Sequence of chain 2.B:
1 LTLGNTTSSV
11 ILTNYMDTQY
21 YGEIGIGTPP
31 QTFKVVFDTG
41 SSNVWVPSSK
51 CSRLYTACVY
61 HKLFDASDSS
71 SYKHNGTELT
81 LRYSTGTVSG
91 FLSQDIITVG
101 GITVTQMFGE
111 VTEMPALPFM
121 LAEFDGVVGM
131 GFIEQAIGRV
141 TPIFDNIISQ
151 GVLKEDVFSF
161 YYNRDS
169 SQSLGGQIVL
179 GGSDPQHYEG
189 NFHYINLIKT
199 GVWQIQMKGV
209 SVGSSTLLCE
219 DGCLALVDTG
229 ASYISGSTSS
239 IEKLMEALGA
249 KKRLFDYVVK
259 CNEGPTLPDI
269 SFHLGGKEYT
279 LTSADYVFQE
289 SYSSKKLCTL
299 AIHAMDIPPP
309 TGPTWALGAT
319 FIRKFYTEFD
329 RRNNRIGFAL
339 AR

Binding-site contacts:
Ligand atom C26 contacts residue GLY228 of chain 2.B at 3.6 Å.
Ligand atom C16 contacts residue THR85 of chain 2.B at 3.6 Å.
Ligand atom C26 contacts residue THR227 of chain 2.B at 3.3 Å.
Ligand atom O8 contacts residue SER84 of chain 2.B at 3.5 Å (h-bond).
Ligand atom N7 contacts residue ASP226 of chain 2.B at 2.8 Å (salt-bridge).
Ligand atom C11 contacts residue TYR83 of chain 2.B at 3.6 Å (hydrophobic).
Ligand atom C23 contacts residue SER230 of chain 2.B at 3.4 Å.
Ligand atom C15 contacts residue GLY228 of chain 2.B at 3.1 Å.
Ligand atom C9 contacts residue ASP226 of chain 2.B at 3.4 Å.
Ligand atom C17 contacts residue THR85 of chain 2.B at 3.5 Å.
Ligand atom C26 contacts residue THR18 of chain 2.B at 3.7 Å.
Ligand atom C2 contacts residue ASP38 of chain 2.B at 3.7 Å.
Ligand atom C3 contacts residue TYR83 of chain 2.B at 3.4 Å (hydrophobic).
Ligand atom C24 contacts residue GLY228 of chain 2.B at 3.2 Å.
Ligand atom N7 contacts residue GLY228 of chain 2.B at 3.6 Å.
Ligand atom N1 contacts residue ASP38 of chain 2.B at 2.7 Å (salt-bridge).
Ligand atom O8 contacts residue THR85 of chain 2.B at 3.0 Å (h-bond).
Ligand atom N7 contacts residue ASP38 of chain 2.B at 2.8 Å (salt-bridge).
Ligand atom C23 contacts residue GLY228 of chain 2.B at 3.6 Å.
Ligand atom C4 contacts residue THR85 of chain 2.B at 3.7 Å.
Ligand atom C12 contacts residue GLY228 of chain 2.B at 3.5 Å.
Ligand atom C23 contacts residue THR18 of chain 2.B at 3.6 Å.
Ligand atom C24 contacts residue THR18 of chain 2.B at 3.2 Å.
Ligand atom C18 contacts residue THR85 of chain 2.B at 3.6 Å.
Ligand atom C25 contacts residue ALA229 of chain 2.B at 3.5 Å (hydrophobic).
Ligand atom C25 contacts residue GLY228 of chain 2.B at 3.1 Å.
Ligand atom C11 contacts residue ASP38 of chain 2.B at 3.4 Å.
Ligand atom C6 contacts residue ASP38 of chain 2.B at 3.5 Å.
Ligand atom C26 contacts residue ALA229 of chain 2.B at 3.7 Å (hydrophobic).
Ligand atom C3 contacts residue THR85 of chain 2.B at 3.7 Å.
Ligand atom C28 contacts residue TYR20 of chain 2.B at 3.3 Å (hydrophobic).
Ligand atom C27 contacts residue TYR20 of chain 2.B at 3.3 Å (hydrophobic).
Ligand atom C25 contacts residue SER230 of chain 2.B at 3.4 Å.
Ligand atom C29 contacts residue GLN19 of chain 2.B at 3.7 Å.
Ligand atom N22 contacts residue GLY228 of chain 2.B at 2.8 Å (h-bond).
Ligand atom C25 contacts residue THR18 of chain 2.B at 3.1 Å.
Ligand atom C28 contacts residue GLN19 of chain 2.B at 3.6 Å.
Ligand atom C28 contacts residue VAL36 of chain 2.B at 3.5 Å (hydrophobic).
Ligand atom C27 contacts residue THR227 of chain 2.B at 3.4 Å.
Ligand atom C16 contacts residue GLY228 of chain 2.B at 3.7 Å.

This small molecule binds to this protein.
Small molecule (SMILES): [H]/N=C1/N[C@](C)(C(C)C)CC(=O)N1Cc1cccc(C(=O)NCc2ccccc2)c1